Sequence of chain 1.D:
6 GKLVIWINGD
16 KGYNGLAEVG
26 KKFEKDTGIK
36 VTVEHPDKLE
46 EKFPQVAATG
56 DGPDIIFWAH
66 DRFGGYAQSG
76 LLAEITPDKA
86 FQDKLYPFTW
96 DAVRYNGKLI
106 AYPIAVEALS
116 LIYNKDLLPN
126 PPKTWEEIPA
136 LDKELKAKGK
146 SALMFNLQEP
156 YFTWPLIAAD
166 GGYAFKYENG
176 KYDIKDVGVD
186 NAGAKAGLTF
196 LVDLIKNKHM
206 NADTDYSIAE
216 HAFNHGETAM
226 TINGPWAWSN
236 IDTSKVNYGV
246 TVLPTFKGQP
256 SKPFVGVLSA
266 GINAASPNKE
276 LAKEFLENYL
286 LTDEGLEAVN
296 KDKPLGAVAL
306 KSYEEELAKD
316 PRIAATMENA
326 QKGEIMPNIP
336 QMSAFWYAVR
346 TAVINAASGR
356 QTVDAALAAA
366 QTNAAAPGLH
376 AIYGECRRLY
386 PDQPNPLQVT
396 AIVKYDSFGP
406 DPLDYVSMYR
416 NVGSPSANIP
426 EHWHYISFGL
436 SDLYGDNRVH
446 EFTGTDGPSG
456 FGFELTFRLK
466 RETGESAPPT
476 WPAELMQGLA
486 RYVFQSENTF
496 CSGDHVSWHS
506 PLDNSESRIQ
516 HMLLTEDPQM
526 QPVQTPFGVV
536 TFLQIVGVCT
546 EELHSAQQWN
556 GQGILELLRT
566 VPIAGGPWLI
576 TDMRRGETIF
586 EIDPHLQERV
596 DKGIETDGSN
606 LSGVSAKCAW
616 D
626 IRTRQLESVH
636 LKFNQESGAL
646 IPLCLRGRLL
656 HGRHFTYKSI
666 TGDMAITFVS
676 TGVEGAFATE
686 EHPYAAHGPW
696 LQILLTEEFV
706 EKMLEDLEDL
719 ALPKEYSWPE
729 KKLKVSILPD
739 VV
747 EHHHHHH

Binding-site contacts:
Ligand atom C1 contacts residue ASP15 of chain 1.D at 3.2 Å.
Ligand atom C6 contacts residue ARG345 of chain 1.D at 3.7 Å.
Ligand atom C2 contacts residue GLU112 of chain 1.D at 3.7 Å.
Ligand atom C3 contacts residue ASP66 of chain 1.D at 3.8 Å.
Ligand atom O3 contacts residue ASP66 of chain 1.D at 2.8 Å (salt-bridge).
Ligand atom O6 contacts residue TYR156 of chain 1.D at 3.2 Å (h-bond).
Ligand atom O3 contacts residue ARG67 of chain 1.D at 3.5 Å (salt-bridge).
Ligand atom C2 contacts residue ASP66 of chain 1.D at 3.6 Å.
Ligand atom C5 contacts residue GLU154 of chain 1.D at 3.9 Å.
Ligand atom C1 contacts residue TYR156 of chain 1.D at 3.8 Å (hydrophobic).
Ligand atom O2 contacts residue ASP66 of chain 1.D at 2.9 Å (salt-bridge).
Ligand atom C6 contacts residue TRP341 of chain 1.D at 3.9 Å (hydrophobic).
Ligand atom C1 contacts residue LYS16 of chain 1.D at 3.5 Å.
Ligand atom O5 contacts residue ASP15 of chain 1.D at 4.0 Å.
Ligand atom O6 contacts residue PRO155 of chain 1.D at 3.4 Å.
Ligand atom C6 contacts residue PRO155 of chain 1.D at 3.9 Å (hydrophobic).
Ligand atom O2 contacts residue ALA64 of chain 1.D at 3.4 Å.
Ligand atom C1 contacts residue TRP231 of chain 1.D at 3.8 Å (hydrophobic).
Ligand atom O1 contacts residue ASN13 of chain 1.D at 3.3 Å (h-bond).
Ligand atom O4 contacts residue ARG67 of chain 1.D at 3.9 Å.
Ligand atom C4 contacts residue TRP341 of chain 1.D at 3.7 Å (hydrophobic).
Ligand atom O1 contacts residue LYS16 of chain 1.D at 3.2 Å (salt-bridge).
Ligand atom O5 contacts residue TYR156 of chain 1.D at 3.5 Å.
Ligand atom C6 contacts residue TYR156 of chain 1.D at 4.0 Å (hydrophobic).
Ligand atom O4 contacts residue TRP341 of chain 1.D at 4.0 Å.
Ligand atom O2 contacts residue TRP63 of chain 1.D at 3.1 Å (h-bond).
Ligand atom O3 contacts residue GLU112 of chain 1.D at 3.7 Å.
Ligand atom O2 contacts residue GLU112 of chain 1.D at 3.4 Å (salt-bridge).
Ligand atom O2 contacts residue LYS16 of chain 1.D at 2.5 Å (salt-bridge).
Ligand atom O3 contacts residue TRP341 of chain 1.D at 3.9 Å.
Ligand atom C2 contacts residue TRP63 of chain 1.D at 4.0 Å (hydrophobic).
Ligand atom C2 contacts residue LYS16 of chain 1.D at 3.5 Å.
Ligand atom O1 contacts residue ASP15 of chain 1.D at 2.6 Å (salt-bridge).
Ligand atom O3 contacts residue TRP63 of chain 1.D at 3.4 Å (h-bond).
Ligand atom O3 contacts residue ALA64 of chain 1.D at 3.6 Å.
Ligand atom O4 contacts residue ARG345 of chain 1.D at 3.9 Å.
Ligand atom C6 contacts residue GLU154 of chain 1.D at 3.1 Å.
Ligand atom C3 contacts residue TRP63 of chain 1.D at 3.6 Å (hydrophobic).
Ligand atom C2 contacts residue TRP231 of chain 1.D at 4.0 Å (hydrophobic).
Ligand atom O6 contacts residue GLU154 of chain 1.D at 2.7 Å (salt-bridge).

This protein binds this small molecule.
Small molecule (SMILES): OC[C@H]1O[C@H](O[C@H]2[C@H](O)[C@@H](O)[C@@H](O)O[C@@H]2CO)[C@H](O)[C@@H](O)[C@@H]1O